This protein binds this small molecule.
Small molecule (SMILES): Cc1c(C)c2ccc(OCC3CCN(Cc4ccccc4)CC3)cc2oc1=O

Sequence of chain 1.A:
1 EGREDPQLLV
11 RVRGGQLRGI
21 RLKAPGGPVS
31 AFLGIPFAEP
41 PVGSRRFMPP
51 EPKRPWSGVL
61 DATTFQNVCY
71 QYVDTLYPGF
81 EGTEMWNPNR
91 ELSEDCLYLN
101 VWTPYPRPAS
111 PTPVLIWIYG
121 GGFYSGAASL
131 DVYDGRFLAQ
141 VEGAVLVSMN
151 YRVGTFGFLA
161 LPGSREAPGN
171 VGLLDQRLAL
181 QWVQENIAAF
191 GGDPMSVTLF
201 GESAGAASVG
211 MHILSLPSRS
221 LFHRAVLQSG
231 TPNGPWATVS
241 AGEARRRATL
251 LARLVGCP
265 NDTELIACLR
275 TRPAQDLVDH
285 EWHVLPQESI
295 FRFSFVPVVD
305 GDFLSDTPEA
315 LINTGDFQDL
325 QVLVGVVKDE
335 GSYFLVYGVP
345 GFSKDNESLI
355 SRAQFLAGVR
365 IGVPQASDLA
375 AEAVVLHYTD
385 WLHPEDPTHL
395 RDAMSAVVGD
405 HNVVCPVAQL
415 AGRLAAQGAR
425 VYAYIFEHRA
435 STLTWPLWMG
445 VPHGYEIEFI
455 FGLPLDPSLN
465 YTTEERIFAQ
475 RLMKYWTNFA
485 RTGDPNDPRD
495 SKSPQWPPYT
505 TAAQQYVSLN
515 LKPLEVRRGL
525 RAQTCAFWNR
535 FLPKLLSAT

Binding-site contacts:
Ligand atom C18 contacts residue TRP286 of chain 1.A at 3.7 Å (hydrophobic).
Ligand atom C20 contacts residue SER293 of chain 1.A at 4.5 Å.
Ligand atom C21 contacts residue SER293 of chain 1.A at 3.6 Å.
Ligand atom C21 contacts residue TYR341 of chain 1.A at 4.3 Å (hydrophobic).
Ligand atom C22 contacts residue TYR341 of chain 1.A at 4.0 Å (hydrophobic).
Ligand atom O27 contacts residue PHE338 of chain 1.A at 3.5 Å.
Ligand atom C20 contacts residue TRP286 of chain 1.A at 3.6 Å (hydrophobic).
Ligand atom O27 contacts residue PHE295 of chain 1.A at 3.1 Å (h-bond).
Ligand atom C23 contacts residue TRP286 of chain 1.A at 4.2 Å (hydrophobic).
Ligand atom C01 contacts residue SER293 of chain 1.A at 4.5 Å.
Ligand atom C22 contacts residue TRP286 of chain 1.A at 3.7 Å (hydrophobic).
Ligand atom C24 contacts residue TYR124 of chain 1.A at 3.5 Å (hydrophobic).
Ligand atom C25 contacts residue TYR341 of chain 1.A at 4.2 Å (hydrophobic).
Ligand atom C24 contacts residue PHE338 of chain 1.A at 4.3 Å (hydrophobic).
Ligand atom C19 contacts residue TRP286 of chain 1.A at 3.5 Å (hydrophobic).
Ligand atom C28 contacts residue TYR124 of chain 1.A at 3.8 Å (hydrophobic).
Ligand atom C21 contacts residue TRP286 of chain 1.A at 3.8 Å (hydrophobic).
Ligand atom O02 contacts residue SER293 of chain 1.A at 4.5 Å.
Ligand atom C24 contacts residue TYR341 of chain 1.A at 4.3 Å (hydrophobic).
Ligand atom C01 contacts residue TRP286 of chain 1.A at 3.6 Å (hydrophobic).
Ligand atom C23 contacts residue TYR341 of chain 1.A at 4.2 Å (hydrophobic).
Ligand atom C22 contacts residue TYR124 of chain 1.A at 4.2 Å (hydrophobic).
Ligand atom O27 contacts residue ILE294 of chain 1.A at 4.0 Å.
Ligand atom C17 contacts residue TRP286 of chain 1.A at 3.5 Å (hydrophobic).
Ligand atom O02 contacts residue TRP286 of chain 1.A at 4.1 Å.
Ligand atom O26 contacts residue TYR341 of chain 1.A at 4.3 Å.
Ligand atom C28 contacts residue TRP286 of chain 1.A at 4.4 Å (hydrophobic).
Ligand atom C28 contacts residue ASP74 of chain 1.A at 3.8 Å.
Ligand atom C20 contacts residue TYR341 of chain 1.A at 4.3 Å (hydrophobic).
Ligand atom O26 contacts residue SER293 of chain 1.A at 4.2 Å.
Ligand atom O26 contacts residue TRP286 of chain 1.A at 4.2 Å.
Ligand atom O26 contacts residue ILE294 of chain 1.A at 4.0 Å.
Ligand atom C28 contacts residue TYR341 of chain 1.A at 3.5 Å (hydrophobic).
Ligand atom O26 contacts residue PHE295 of chain 1.A at 4.1 Å.
Ligand atom C23 contacts residue TYR124 of chain 1.A at 4.0 Å (hydrophobic).
Ligand atom O27 contacts residue PHE297 of chain 1.A at 4.2 Å.
Ligand atom C25 contacts residue PHE297 of chain 1.A at 4.5 Å (hydrophobic).
Ligand atom C25 contacts residue PHE295 of chain 1.A at 4.1 Å (hydrophobic).